Sequence of chain 1.A:
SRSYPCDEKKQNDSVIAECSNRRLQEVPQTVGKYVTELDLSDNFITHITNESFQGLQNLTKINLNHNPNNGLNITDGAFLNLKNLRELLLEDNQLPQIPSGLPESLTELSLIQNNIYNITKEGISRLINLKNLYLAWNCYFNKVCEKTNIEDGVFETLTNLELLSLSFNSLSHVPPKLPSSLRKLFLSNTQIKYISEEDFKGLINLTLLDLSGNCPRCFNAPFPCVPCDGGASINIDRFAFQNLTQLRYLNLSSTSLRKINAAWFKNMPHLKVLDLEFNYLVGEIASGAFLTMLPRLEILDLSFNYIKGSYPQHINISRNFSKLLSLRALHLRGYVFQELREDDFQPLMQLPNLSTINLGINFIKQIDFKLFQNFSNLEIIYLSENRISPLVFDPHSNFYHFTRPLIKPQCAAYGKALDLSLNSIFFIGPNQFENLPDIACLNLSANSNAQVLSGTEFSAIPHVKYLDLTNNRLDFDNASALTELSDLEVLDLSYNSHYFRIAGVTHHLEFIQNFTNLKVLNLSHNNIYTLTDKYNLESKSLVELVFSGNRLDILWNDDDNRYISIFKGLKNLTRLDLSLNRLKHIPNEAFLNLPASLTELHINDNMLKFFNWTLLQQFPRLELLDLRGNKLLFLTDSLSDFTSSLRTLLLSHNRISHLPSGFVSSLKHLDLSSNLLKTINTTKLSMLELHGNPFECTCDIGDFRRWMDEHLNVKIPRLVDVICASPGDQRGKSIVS

A protein and the small-molecule ligand that binds it are described below.
Small molecule (SMILES): CC(=O)N[C@H]1[C@H](O[C@H]2[C@H](O)[C@@H](NC(C)=O)CO[C@@H]2CO)O[C@H](CO)[C@@H](O[C@@H]2O[C@H](CO[C@H]3O[C@H](CO)[C@@H](O)[C@H](O)[C@@H]3O)[C@@H](O)[C@H](O[C@H]3O[C@H](CO)[C@@H](O)[C@H](O)[C@@H]3O[C@H]3O[C@H](CO)[C@@H](O)[C@H](O)[C@@H]3O)[C@@H]2O)[C@@H]1O

Binding-site contacts:
Ligand atom C2 contacts residue ASP534 of chain 1.A at 3.8 Å.
Ligand atom C4 contacts residue GLN452 of chain 1.A at 3.7 Å.
Ligand atom C7 contacts residue GLN452 of chain 1.A at 4.1 Å.
Ligand atom C3 contacts residue ASN564 of chain 1.A at 3.8 Å.
Ligand atom C8 contacts residue VAL562 of chain 1.A at 4.1 Å (hydrophobic).
Ligand atom C7 contacts residue SER536 of chain 1.A at 3.6 Å.
Ligand atom O7 contacts residue SER536 of chain 1.A at 3.9 Å.
Ligand atom C8 contacts residue VAL532 of chain 1.A at 3.9 Å (hydrophobic).
Ligand atom N2 contacts residue ASN564 of chain 1.A at 3.0 Å (h-bond).
Ligand atom C5 contacts residue ASN564 of chain 1.A at 3.6 Å.
Ligand atom O5 contacts residue VAL588 of chain 1.A at 3.5 Å.
Ligand atom C6 contacts residue GLU586 of chain 1.A at 3.3 Å.
Ligand atom C1 contacts residue ASP534 of chain 1.A at 3.7 Å.
Ligand atom C7 contacts residue ASP534 of chain 1.A at 4.0 Å.
Ligand atom O5 contacts residue ASN564 of chain 1.A at 2.3 Å (h-bond).
Ligand atom C1 contacts residue ASN564 of chain 1.A at 1.4 Å.
Ligand atom C7 contacts residue ASN564 of chain 1.A at 3.5 Å.
Ligand atom C8 contacts residue ASP534 of chain 1.A at 3.9 Å.
Ligand atom O3 contacts residue GLN452 of chain 1.A at 2.9 Å (h-bond).
Ligand atom O6 contacts residue GLN452 of chain 1.A at 3.8 Å.
Ligand atom C8 contacts residue SER536 of chain 1.A at 3.5 Å.
Ligand atom N2 contacts residue SER536 of chain 1.A at 3.9 Å.
Ligand atom O6 contacts residue VAL588 of chain 1.A at 3.5 Å.
Ligand atom C7 contacts residue TYR508 of chain 1.A at 4.1 Å (hydrophobic).
Ligand atom C6 contacts residue VAL562 of chain 1.A at 3.6 Å (hydrophobic).
Ligand atom C6 contacts residue VAL588 of chain 1.A at 3.8 Å (hydrophobic).
Ligand atom O7 contacts residue TYR508 of chain 1.A at 3.2 Å (h-bond).
Ligand atom N2 contacts residue ASP534 of chain 1.A at 3.0 Å (salt-bridge).
Ligand atom O5 contacts residue GLN452 of chain 1.A at 3.4 Å (h-bond).
Ligand atom O7 contacts residue ASN564 of chain 1.A at 3.5 Å (h-bond).
Ligand atom C6 contacts residue GLN452 of chain 1.A at 3.6 Å.
Ligand atom O3 contacts residue LYS450 of chain 1.A at 3.3 Å (salt-bridge).
Ligand atom C3 contacts residue ASP534 of chain 1.A at 4.0 Å.
Ligand atom C5 contacts residue GLN452 of chain 1.A at 3.9 Å.
Ligand atom C3 contacts residue GLN452 of chain 1.A at 3.7 Å.
Ligand atom C2 contacts residue ASN564 of chain 1.A at 2.4 Å.
Ligand atom C3 contacts residue LYS450 of chain 1.A at 3.9 Å.
Ligand atom C2 contacts residue GLN452 of chain 1.A at 3.9 Å.
Ligand atom O6 contacts residue GLU586 of chain 1.A at 2.8 Å (salt-bridge).
Ligand atom O7 contacts residue GLN452 of chain 1.A at 3.4 Å.